Binding-site contacts:
Ligand atom O5 contacts residue TYR377 of chain 1.A at 3.9 Å.
Ligand atom O5 contacts residue ILE316 of chain 1.A at 3.9 Å.
Ligand atom O2 contacts residue ILE316 of chain 1.A at 3.5 Å.
Ligand atom C8 contacts residue TYR377 of chain 1.A at 3.8 Å (hydrophobic).
Ligand atom O4 contacts residue ASN317 of chain 1.A at 3.7 Å.
Ligand atom O4 contacts residue ARG318 of chain 1.A at 3.4 Å (salt-bridge).
Ligand atom O6 contacts residue GLY378 of chain 1.A at 2.8 Å (h-bond).
Ligand atom O5 contacts residue GLY378 of chain 1.A at 3.2 Å.
Ligand atom C5 contacts residue TYR377 of chain 1.A at 3.8 Å (hydrophobic).
Ligand atom C1 contacts residue GLY378 of chain 1.A at 3.9 Å.
Ligand atom O3 contacts residue ASP254 of chain 1.A at 3.6 Å (salt-bridge).
Ligand atom O2 contacts residue GLN315 of chain 1.A at 3.3 Å.
Ligand atom C5 contacts residue ASN124 of chain 4.A at 3.6 Å.
Ligand atom C2 contacts residue ASN124 of chain 4.A at 2.3 Å.
Ligand atom C3 contacts residue GLN315 of chain 1.A at 3.5 Å.
Ligand atom O5 contacts residue THR379 of chain 1.A at 3.4 Å.
Ligand atom O3 contacts residue GLN315 of chain 1.A at 3.5 Å (h-bond).
Ligand atom O6 contacts residue THR379 of chain 1.A at 3.6 Å.
Ligand atom O3 contacts residue ASN317 of chain 1.A at 3.0 Å (h-bond).
Ligand atom O2 contacts residue ARG318 of chain 1.A at 3.5 Å (salt-bridge).
Ligand atom C1 contacts residue ASN124 of chain 4.A at 1.4 Å.
Ligand atom C6 contacts residue TYR377 of chain 1.A at 3.3 Å (hydrophobic).
Ligand atom O6 contacts residue ILE316 of chain 1.A at 3.7 Å.
Ligand atom O3 contacts residue GLN315 of chain 1.A at 3.4 Å (h-bond).
Ligand atom N2 contacts residue ASN317 of chain 1.A at 3.5 Å (h-bond).
Ligand atom C2 contacts residue ARG318 of chain 1.A at 3.9 Å.
Ligand atom C4 contacts residue GLN315 of chain 1.A at 3.4 Å.
Ligand atom N2 contacts residue ASN124 of chain 4.A at 2.8 Å (h-bond).
Ligand atom C3 contacts residue ASN124 of chain 4.A at 3.7 Å.
Ligand atom O5 contacts residue ASN124 of chain 4.A at 2.4 Å (h-bond).
Ligand atom C7 contacts residue ASN317 of chain 1.A at 3.8 Å.
Ligand atom C8 contacts residue ASN317 of chain 1.A at 3.5 Å.
Ligand atom C3 contacts residue ASN317 of chain 1.A at 3.6 Å.
Ligand atom C7 contacts residue ASN124 of chain 4.A at 3.2 Å.
Ligand atom O2 contacts residue ASN317 of chain 1.A at 3.7 Å.
Ligand atom O6 contacts residue TYR377 of chain 1.A at 3.5 Å.
Ligand atom O7 contacts residue ASN124 of chain 4.A at 3.2 Å (h-bond).
Ligand atom C6 contacts residue GLY378 of chain 1.A at 3.5 Å.
Ligand atom O3 contacts residue ILE316 of chain 1.A at 3.8 Å.
Ligand atom O4 contacts residue ARG318 of chain 1.A at 3.7 Å.

The protein below binds the small molecule below.
Small molecule (SMILES): CC(=O)N[C@H]1[C@H](O[C@H]2[C@H](O)[C@@H](NC(C)=O)CO[C@@H]2CO)O[C@H](CO)[C@@H](O[C@@H]2O[C@H](CO[C@H]3O[C@H](CO)[C@@H](O)[C@H](O)[C@@H]3O)[C@@H](O)[C@H](O[C@H]3O[C@H](CO)[C@@H](O)[C@H](O)[C@@H]3O)[C@@H]2O)[C@@H]1O

Sequence of chain 1.A:
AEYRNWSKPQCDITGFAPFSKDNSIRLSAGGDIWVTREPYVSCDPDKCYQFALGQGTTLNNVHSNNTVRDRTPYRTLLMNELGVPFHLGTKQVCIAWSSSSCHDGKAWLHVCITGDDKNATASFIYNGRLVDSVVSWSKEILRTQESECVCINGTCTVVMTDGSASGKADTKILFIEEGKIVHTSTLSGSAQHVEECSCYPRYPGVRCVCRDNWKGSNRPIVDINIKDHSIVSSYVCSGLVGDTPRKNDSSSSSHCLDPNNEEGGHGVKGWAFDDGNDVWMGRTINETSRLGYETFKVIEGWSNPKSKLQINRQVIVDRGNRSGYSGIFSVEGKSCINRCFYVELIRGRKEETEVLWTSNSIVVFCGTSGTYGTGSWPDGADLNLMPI

Sequence of chain 4.A:
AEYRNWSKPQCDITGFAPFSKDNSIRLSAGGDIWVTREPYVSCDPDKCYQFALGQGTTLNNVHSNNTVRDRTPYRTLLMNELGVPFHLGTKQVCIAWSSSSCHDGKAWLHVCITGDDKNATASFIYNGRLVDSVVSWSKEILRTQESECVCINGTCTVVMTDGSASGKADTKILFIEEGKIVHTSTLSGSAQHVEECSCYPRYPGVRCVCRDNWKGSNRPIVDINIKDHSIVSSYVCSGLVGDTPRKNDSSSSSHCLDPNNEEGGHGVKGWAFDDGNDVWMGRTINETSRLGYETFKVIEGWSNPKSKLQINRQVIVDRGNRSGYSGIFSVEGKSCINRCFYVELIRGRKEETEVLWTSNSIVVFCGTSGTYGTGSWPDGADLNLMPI